This protein binds this small molecule.
Small molecule (SMILES): CC(=O)N[C@@H]1[C@@H](O)[C@H](O)[C@@H](CO)O[C@@H]1O

Sequence of chain 1.A:
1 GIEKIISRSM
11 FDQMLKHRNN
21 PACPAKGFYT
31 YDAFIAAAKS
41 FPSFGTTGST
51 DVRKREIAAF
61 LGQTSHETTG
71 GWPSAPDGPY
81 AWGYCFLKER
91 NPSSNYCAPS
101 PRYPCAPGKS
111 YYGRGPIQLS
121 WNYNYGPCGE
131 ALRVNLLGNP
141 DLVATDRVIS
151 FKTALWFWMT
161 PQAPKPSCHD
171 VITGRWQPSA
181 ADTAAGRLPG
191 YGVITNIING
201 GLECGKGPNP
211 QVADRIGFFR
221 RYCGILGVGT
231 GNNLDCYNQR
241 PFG

Binding-site contacts:
Ligand atom O1 contacts residue HIS66 of chain 1.A at 3.8 Å.
Ligand atom C1 contacts residue GLU67 of chain 1.A at 4.2 Å.
Ligand atom O7 contacts residue ARG90 of chain 1.A at 2.9 Å (salt-bridge).
Ligand atom C6 contacts residue ARG215 of chain 1.A at 3.9 Å.
Ligand atom O6 contacts residue GLU203 of chain 1.A at 2.7 Å (salt-bridge).
Ligand atom O7 contacts residue GLU89 of chain 1.A at 3.6 Å.
Ligand atom C4 contacts residue GLU67 of chain 1.A at 3.4 Å.
Ligand atom C8 contacts residue GLU89 of chain 1.A at 4.0 Å.
Ligand atom C5 contacts residue GLU67 of chain 1.A at 3.6 Å.
Ligand atom O3 contacts residue GLU89 of chain 1.A at 3.9 Å.
Ligand atom O5 contacts residue HIS66 of chain 1.A at 3.6 Å.
Ligand atom O6 contacts residue GLN211 of chain 1.A at 3.3 Å.
Ligand atom O3 contacts residue GLU67 of chain 1.A at 4.1 Å.
Ligand atom O3 contacts residue GLN118 of chain 1.A at 3.0 Å (h-bond).
Ligand atom C8 contacts residue GLN118 of chain 1.A at 3.7 Å.
Ligand atom C6 contacts residue ASN199 of chain 1.A at 3.8 Å.
Ligand atom O4 contacts residue GLN118 of chain 1.A at 4.4 Å.
Ligand atom C3 contacts residue GLN118 of chain 1.A at 3.9 Å.
Ligand atom C5 contacts residue HIS66 of chain 1.A at 3.8 Å.
Ligand atom C8 contacts residue ARG90 of chain 1.A at 3.7 Å.
Ligand atom N2 contacts residue GLN118 of chain 1.A at 3.7 Å.
Ligand atom O7 contacts residue GLN118 of chain 1.A at 4.3 Å.
Ligand atom O6 contacts residue ASN199 of chain 1.A at 4.3 Å.
Ligand atom C7 contacts residue GLU67 of chain 1.A at 3.7 Å.
Ligand atom C2 contacts residue GLU67 of chain 1.A at 3.6 Å.
Ligand atom C7 contacts residue GLN118 of chain 1.A at 3.7 Å.
Ligand atom O6 contacts residue HIS66 of chain 1.A at 2.7 Å (h-bond).
Ligand atom O1 contacts residue GLU67 of chain 1.A at 3.9 Å.
Ligand atom O4 contacts residue GLU67 of chain 1.A at 2.8 Å (salt-bridge).
Ligand atom C6 contacts residue GLU203 of chain 1.A at 3.2 Å.
Ligand atom O6 contacts residue ARG215 of chain 1.A at 3.5 Å (salt-bridge).
Ligand atom C8 contacts residue LYS88 of chain 1.A at 3.6 Å.
Ligand atom N2 contacts residue GLU67 of chain 1.A at 2.8 Å (salt-bridge).
Ligand atom C3 contacts residue GLU67 of chain 1.A at 3.4 Å.
Ligand atom C2 contacts residue GLN118 of chain 1.A at 4.4 Å.
Ligand atom C7 contacts residue ARG90 of chain 1.A at 3.7 Å.
Ligand atom C6 contacts residue HIS66 of chain 1.A at 3.7 Å.
Ligand atom C7 contacts residue GLU89 of chain 1.A at 3.9 Å.
Ligand atom C8 contacts residue GLU67 of chain 1.A at 3.6 Å.
Ligand atom C8 contacts residue PHE86 of chain 1.A at 3.6 Å (hydrophobic).